Sequence of chain 25.C:
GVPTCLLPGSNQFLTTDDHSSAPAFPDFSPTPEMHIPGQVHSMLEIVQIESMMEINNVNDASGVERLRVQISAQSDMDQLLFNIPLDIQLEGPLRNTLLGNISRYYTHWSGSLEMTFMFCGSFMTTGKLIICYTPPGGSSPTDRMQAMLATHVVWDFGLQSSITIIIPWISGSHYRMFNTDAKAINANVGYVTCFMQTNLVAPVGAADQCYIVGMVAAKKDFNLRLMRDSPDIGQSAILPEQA

Binding-site contacts:
Ligand atom C6C contacts residue LEU99 of chain 25.A at 3.6 Å (hydrophobic).
Ligand atom C7C contacts residue ILE123 of chain 25.A at 3.5 Å (hydrophobic).
Ligand atom C1B contacts residue LEU99 of chain 25.A at 3.9 Å (hydrophobic).
Ligand atom C4A contacts residue LEU186 of chain 25.A at 3.9 Å (hydrophobic).
Ligand atom C5A contacts residue PRO173 of chain 25.A at 3.5 Å (hydrophobic).
Ligand atom N2 contacts residue ASN221 of chain 25.A at 3.9 Å.
Ligand atom O1A contacts residue LEU226 of chain 25.A at 3.8 Å.
Ligand atom C5B contacts residue ILE188 of chain 25.A at 3.6 Å (hydrophobic).
Ligand atom C4C contacts residue THR121 of chain 25.A at 3.7 Å.
Ligand atom O1 contacts residue TYR197 of chain 25.A at 3.9 Å.
Ligand atom C5 contacts residue TYR197 of chain 25.A at 3.8 Å (hydrophobic).
Ligand atom C4A contacts residue TYR151 of chain 25.A at 3.8 Å (hydrophobic).
Ligand atom C4B contacts residue LEU226 of chain 25.A at 3.9 Å (hydrophobic).
Ligand atom O1B contacts residue LEU99 of chain 25.A at 3.1 Å.
Ligand atom O1 contacts residue MET223 of chain 25.A at 3.6 Å (h-bond).
Ligand atom C7C contacts residue LEU99 of chain 25.A at 3.5 Å (hydrophobic).
Ligand atom C5A contacts residue LEU186 of chain 25.A at 3.6 Å (hydrophobic).
Ligand atom C6B contacts residue ILE188 of chain 25.A at 3.7 Å (hydrophobic).
Ligand atom C1C contacts residue TYR197 of chain 25.A at 3.7 Å (hydrophobic).
Ligand atom C2B contacts residue ILE123 of chain 25.A at 3.5 Å (hydrophobic).
Ligand atom C2C contacts residue THR101 of chain 25.A at 3.8 Å.
Ligand atom C6C contacts residue ILE123 of chain 25.A at 3.6 Å (hydrophobic).
Ligand atom C3 contacts residue TYR197 of chain 25.A at 3.7 Å (hydrophobic).
Ligand atom O1B contacts residue TRP97 of chain 25.A at 3.6 Å.
Ligand atom O1A contacts residue LEU186 of chain 25.A at 3.7 Å.
Ligand atom C3B contacts residue ILE123 of chain 25.A at 3.9 Å (hydrophobic).
Ligand atom C3B contacts residue LEU226 of chain 25.A at 3.5 Å (hydrophobic).
Ligand atom C31 contacts residue TYR197 of chain 25.A at 3.7 Å (hydrophobic).
Ligand atom C2B contacts residue LEU226 of chain 25.A at 3.6 Å (hydrophobic).
Ligand atom O1A contacts residue ALA149 of chain 25.A at 3.7 Å.
Ligand atom C5A contacts residue VAL175 of chain 25.A at 3.9 Å (hydrophobic).
Ligand atom C4A contacts residue PRO173 of chain 25.A at 3.3 Å (hydrophobic).
Ligand atom C6C contacts residue TRP97 of chain 25.A at 3.9 Å (hydrophobic).
Ligand atom C5C contacts residue LEU99 of chain 25.A at 3.6 Å (hydrophobic).
Ligand atom N3A contacts residue TYR151 of chain 25.A at 3.3 Å.
Ligand atom C31 contacts residue ASN199 of chain 25.A at 3.4 Å.
Ligand atom C5C contacts residue THR101 of chain 25.A at 3.7 Å.
Ligand atom C4 contacts residue TYR197 of chain 25.A at 3.6 Å (hydrophobic).
Ligand atom C2A contacts residue LEU186 of chain 25.A at 3.7 Å (hydrophobic).
Ligand atom C5A contacts residue ALA149 of chain 25.A at 3.2 Å (hydrophobic).

The small molecule below binds the protein below.
Small molecule (SMILES): Cc1cc(CCCCCCCOc2ccc(C3=NCCO3)cc2)on1

Sequence of chain 25.A:
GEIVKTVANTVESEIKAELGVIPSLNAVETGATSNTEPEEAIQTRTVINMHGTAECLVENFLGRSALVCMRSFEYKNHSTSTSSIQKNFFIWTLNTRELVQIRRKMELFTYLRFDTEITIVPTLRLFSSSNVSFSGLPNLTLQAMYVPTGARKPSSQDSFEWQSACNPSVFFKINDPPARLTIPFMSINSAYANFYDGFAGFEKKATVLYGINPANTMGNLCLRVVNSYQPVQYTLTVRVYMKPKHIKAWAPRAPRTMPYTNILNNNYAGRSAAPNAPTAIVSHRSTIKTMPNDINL